The protein below binds the small molecule below.
Small molecule (SMILES): CC(=O)N[C@@H]1[C@@H](O)[C@H](O)[C@@H](CO)O[C@H]1O

Sequence of chain 1.A:
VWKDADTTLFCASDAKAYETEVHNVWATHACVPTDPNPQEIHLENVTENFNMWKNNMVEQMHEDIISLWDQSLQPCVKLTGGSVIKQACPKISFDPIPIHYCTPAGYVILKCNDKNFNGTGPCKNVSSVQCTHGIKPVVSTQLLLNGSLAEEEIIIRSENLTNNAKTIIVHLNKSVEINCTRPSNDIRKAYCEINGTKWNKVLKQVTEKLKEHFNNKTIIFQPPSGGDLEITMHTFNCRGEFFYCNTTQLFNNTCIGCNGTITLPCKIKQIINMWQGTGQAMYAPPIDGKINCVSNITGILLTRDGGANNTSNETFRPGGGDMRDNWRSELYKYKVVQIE

Binding-site contacts:
Ligand atom O5 contacts residue ILE156 of chain 1.A at 3.4 Å (h-bond).
Ligand atom C3 contacts residue GLN214 of chain 1.A at 4.0 Å.
Ligand atom O5 contacts residue ASN175 of chain 1.A at 2.3 Å (h-bond).
Ligand atom O6 contacts residue GLU155 of chain 1.A at 4.2 Å.
Ligand atom O7 contacts residue GLU154 of chain 1.A at 4.0 Å.
Ligand atom C5 contacts residue ILE156 of chain 1.A at 4.3 Å (hydrophobic).
Ligand atom O6 contacts residue LYS218 of chain 1.A at 3.3 Å.
Ligand atom C1 contacts residue GLU154 of chain 1.A at 3.4 Å.
Ligand atom C8 contacts residue ASN175 of chain 1.A at 4.4 Å.
Ligand atom C1 contacts residue GLN214 of chain 1.A at 4.3 Å.
Ligand atom O6 contacts residue ILE156 of chain 1.A at 4.1 Å.
Ligand atom C1 contacts residue GLU155 of chain 1.A at 4.2 Å.
Ligand atom C1 contacts residue ILE156 of chain 1.A at 4.2 Å (hydrophobic).
Ligand atom C5 contacts residue ASN175 of chain 1.A at 3.6 Å.
Ligand atom C4 contacts residue ASN175 of chain 1.A at 4.2 Å.
Ligand atom N2 contacts residue ASN175 of chain 1.A at 3.0 Å (h-bond).
Ligand atom C6 contacts residue ILE156 of chain 1.A at 4.1 Å (hydrophobic).
Ligand atom C1 contacts residue ASN175 of chain 1.A at 1.4 Å.
Ligand atom C8 contacts residue LYS176 of chain 1.A at 4.1 Å.
Ligand atom O5 contacts residue GLU155 of chain 1.A at 3.3 Å.
Ligand atom O6 contacts residue GLN214 of chain 1.A at 4.4 Å.
Ligand atom C2 contacts residue ASN175 of chain 1.A at 2.4 Å.
Ligand atom O5 contacts residue GLU154 of chain 1.A at 3.6 Å (salt-bridge).
Ligand atom C2 contacts residue GLU154 of chain 1.A at 3.9 Å.
Ligand atom C7 contacts residue ASN175 of chain 1.A at 3.5 Å.
Ligand atom C6 contacts residue LYS218 of chain 1.A at 4.1 Å.
Ligand atom C6 contacts residue GLU155 of chain 1.A at 3.6 Å.
Ligand atom C3 contacts residue ASN175 of chain 1.A at 3.8 Å.
Ligand atom C5 contacts residue GLU155 of chain 1.A at 4.3 Å.
Ligand atom O7 contacts residue ASN175 of chain 1.A at 3.5 Å (h-bond).